Binding-site contacts:
Ligand atom N3 contacts residue ASN103 of chain 1.B at 4.3 Å.
Ligand atom C2 contacts residue PHE183 of chain 1.B at 4.4 Å (hydrophobic).
Ligand atom C5 contacts residue PHE183 of chain 1.B at 3.4 Å (hydrophobic).
Ligand atom C4 contacts residue ILE132 of chain 1.B at 4.5 Å (hydrophobic).
Ligand atom C2 contacts residue TYR101 of chain 1.B at 4.5 Å (hydrophobic).
Ligand atom O6 contacts residue ASP190 of chain 1.B at 2.9 Å (salt-bridge).
Ligand atom N8 contacts residue PHE183 of chain 1.B at 3.6 Å.
Ligand atom C2 contacts residue PRP1 of chain 1.H at 2.6 Å.
Ligand atom C4 contacts residue PHE183 of chain 1.B at 3.6 Å (hydrophobic).
Ligand atom C6 contacts residue PHE183 of chain 1.B at 3.8 Å (hydrophobic).
Ligand atom N8 contacts residue ILE132 of chain 1.B at 3.9 Å.
Ligand atom N7 contacts residue PHE183 of chain 1.B at 3.7 Å.
Ligand atom N8 contacts residue VAL184 of chain 1.B at 4.3 Å.
Ligand atom C9 contacts residue LYS162 of chain 1.B at 3.2 Å.
Ligand atom N3 contacts residue PHE183 of chain 1.B at 4.1 Å.
Ligand atom N8 contacts residue LYS182 of chain 1.B at 4.3 Å.
Ligand atom C2 contacts residue ASN103 of chain 1.B at 3.8 Å.
Ligand atom C6 contacts residue ASP190 of chain 1.B at 3.8 Å.
Ligand atom N1 contacts residue ASN103 of chain 1.B at 3.9 Å.
Ligand atom N8 contacts residue LYS162 of chain 1.B at 3.0 Å (salt-bridge).
Ligand atom C4 contacts residue PRP1 of chain 1.H at 4.2 Å.
Ligand atom C6 contacts residue PRP1 of chain 1.H at 3.5 Å.
Ligand atom C6 contacts residue ASN103 of chain 1.B at 4.5 Å.
Ligand atom C9 contacts residue ILE132 of chain 1.B at 3.7 Å (hydrophobic).
Ligand atom C5 contacts residue VAL184 of chain 1.B at 4.4 Å (hydrophobic).
Ligand atom C9 contacts residue PHE183 of chain 1.B at 3.6 Å (hydrophobic).
Ligand atom N1 contacts residue ASP190 of chain 1.B at 4.0 Å.
Ligand atom N1 contacts residue PRP1 of chain 1.H at 2.7 Å (h-bond).
Ligand atom O6 contacts residue PRP1 of chain 1.H at 3.5 Å (h-bond).
Ligand atom N3 contacts residue TYR101 of chain 1.B at 3.6 Å.
Ligand atom O6 contacts residue PHE183 of chain 1.B at 3.9 Å.
Ligand atom C5 contacts residue PRP1 of chain 1.H at 4.3 Å.
Ligand atom N7 contacts residue VAL184 of chain 1.B at 3.5 Å (h-bond).
Ligand atom C4 contacts residue TYR101 of chain 1.B at 4.5 Å (hydrophobic).
Ligand atom N3 contacts residue PRP1 of chain 1.H at 3.5 Å (h-bond).
Ligand atom N1 contacts residue PHE183 of chain 1.B at 4.2 Å.
Ligand atom O6 contacts residue TYR191 of chain 1.B at 4.4 Å.
Ligand atom O6 contacts residue VAL184 of chain 1.B at 4.1 Å.
Ligand atom N7 contacts residue LYS162 of chain 1.B at 4.3 Å.

Sequence of chain 1.B:
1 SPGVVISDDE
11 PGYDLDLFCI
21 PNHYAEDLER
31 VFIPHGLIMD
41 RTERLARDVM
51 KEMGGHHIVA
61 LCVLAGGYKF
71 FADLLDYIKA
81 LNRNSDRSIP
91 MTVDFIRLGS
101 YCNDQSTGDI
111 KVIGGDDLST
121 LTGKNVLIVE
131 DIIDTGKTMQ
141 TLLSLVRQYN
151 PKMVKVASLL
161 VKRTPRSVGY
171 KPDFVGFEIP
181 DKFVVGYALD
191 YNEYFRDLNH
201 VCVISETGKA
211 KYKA

A protein and the small-molecule ligand that binds it are described below.
Small molecule (SMILES): Oc1ncnc2c1N=NC2